The small molecule below binds the protein below.
Small molecule (SMILES): O=c1[nH]cnc2c1ncn2[C@@H]1O[C@H](COP(=O)(O)O)[C@@H](O)[C@H]1O

Sequence of chain 1.D:
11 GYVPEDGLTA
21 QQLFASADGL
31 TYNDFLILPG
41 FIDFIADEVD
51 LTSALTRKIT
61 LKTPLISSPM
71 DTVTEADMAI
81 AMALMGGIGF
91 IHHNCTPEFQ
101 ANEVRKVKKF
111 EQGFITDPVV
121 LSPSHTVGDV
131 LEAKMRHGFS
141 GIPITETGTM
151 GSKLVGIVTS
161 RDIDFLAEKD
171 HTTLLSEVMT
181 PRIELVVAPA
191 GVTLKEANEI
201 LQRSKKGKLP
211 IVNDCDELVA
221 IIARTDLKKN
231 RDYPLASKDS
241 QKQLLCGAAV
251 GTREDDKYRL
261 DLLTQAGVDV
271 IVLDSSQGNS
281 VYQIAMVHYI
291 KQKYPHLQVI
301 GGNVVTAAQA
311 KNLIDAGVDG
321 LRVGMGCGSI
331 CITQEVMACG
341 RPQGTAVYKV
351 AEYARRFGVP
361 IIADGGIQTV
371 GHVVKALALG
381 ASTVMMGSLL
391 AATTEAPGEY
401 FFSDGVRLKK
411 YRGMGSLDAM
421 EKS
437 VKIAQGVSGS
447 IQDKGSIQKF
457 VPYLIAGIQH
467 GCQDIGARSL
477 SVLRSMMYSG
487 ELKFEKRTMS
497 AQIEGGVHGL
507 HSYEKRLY

Binding-site contacts:
Ligand atom O3P contacts residue SER329 of chain 1.D at 2.6 Å (h-bond).
Ligand atom O6 contacts residue GLY442 of chain 1.D at 3.4 Å.
Ligand atom N3 contacts residue CYS331 of chain 1.D at 3.6 Å.
Ligand atom O6 contacts residue MET414 of chain 1.D at 3.3 Å (h-bond).
Ligand atom P contacts residue SER388 of chain 1.D at 3.6 Å.
Ligand atom N1 contacts residue GLN441 of chain 1.D at 2.8 Å (h-bond).
Ligand atom N7 contacts residue GLY413 of chain 1.D at 3.5 Å.
Ligand atom C3' contacts residue ASP364 of chain 1.D at 3.4 Å.
Ligand atom C2 contacts residue CYS331 of chain 1.D at 3.3 Å (hydrophobic).
Ligand atom O3P contacts residue TYR411 of chain 1.D at 2.6 Å (h-bond).
Ligand atom C8 contacts residue MET70 of chain 1.D at 3.5 Å (hydrophobic).
Ligand atom O3' contacts residue ARG322 of chain 1.D at 3.5 Å (salt-bridge).
Ligand atom C3' contacts residue SER68 of chain 1.D at 3.3 Å.
Ligand atom O2' contacts residue ASP364 of chain 1.D at 2.6 Å (salt-bridge).
Ligand atom C2 contacts residue GLN441 of chain 1.D at 3.6 Å.
Ligand atom C4' contacts residue ASP364 of chain 1.D at 3.4 Å.
Ligand atom O6 contacts residue SER416 of chain 1.D at 3.6 Å.
Ligand atom P contacts residue SER329 of chain 1.D at 3.7 Å.
Ligand atom O5' contacts residue GLY328 of chain 1.D at 3.4 Å.
Ligand atom C6 contacts residue GLN441 of chain 1.D at 3.6 Å.
Ligand atom C2 contacts residue THR333 of chain 1.D at 3.6 Å.
Ligand atom P contacts residue TYR411 of chain 1.D at 3.7 Å.
Ligand atom O1P contacts residue GLY366 of chain 1.D at 2.9 Å (h-bond).
Ligand atom O6 contacts residue GLN441 of chain 1.D at 3.6 Å.
Ligand atom O1P contacts residue SER329 of chain 1.D at 2.9 Å (h-bond).
Ligand atom C2' contacts residue ASP364 of chain 1.D at 3.5 Å.
Ligand atom O3P contacts residue SER388 of chain 1.D at 2.8 Å (h-bond).
Ligand atom O2P contacts residue SER388 of chain 1.D at 3.4 Å (h-bond).
Ligand atom C6 contacts residue GLY415 of chain 1.D at 3.6 Å.
Ligand atom C5' contacts residue MET70 of chain 1.D at 3.7 Å (hydrophobic).
Ligand atom O5' contacts residue GLY365 of chain 1.D at 3.4 Å.
Ligand atom O3' contacts residue SER68 of chain 1.D at 2.6 Å (h-bond).
Ligand atom O2' contacts residue ARG322 of chain 1.D at 3.4 Å (salt-bridge).
Ligand atom O3' contacts residue ASP364 of chain 1.D at 2.5 Å (salt-bridge).
Ligand atom O1P contacts residue GLY328 of chain 1.D at 3.3 Å.
Ligand atom N7 contacts residue MET414 of chain 1.D at 3.0 Å (h-bond).
Ligand atom O6 contacts residue GLY415 of chain 1.D at 2.8 Å (h-bond).
Ligand atom O2P contacts residue GLY387 of chain 1.D at 2.8 Å (h-bond).
Ligand atom O6 contacts residue GLY413 of chain 1.D at 3.5 Å.
Ligand atom O1P contacts residue SER388 of chain 1.D at 3.7 Å.